Binding-site contacts:
Ligand atom O4 contacts residue GLN187 of chain 1.D at 3.8 Å.
Ligand atom O2 contacts residue ARG183 of chain 1.D at 3.2 Å (salt-bridge).
Ligand atom S1 contacts residue GLN187 of chain 1.D at 3.8 Å.
Ligand atom C1 contacts residue GLN187 of chain 1.D at 4.0 Å.
Ligand atom O1 contacts residue ARG672 of chain 1.D at 2.9 Å (salt-bridge).
Ligand atom S1 contacts residue ARG183 of chain 1.D at 3.6 Å.
Ligand atom O1 contacts residue LEU186 of chain 1.D at 4.0 Å.
Ligand atom O4 contacts residue THR463 of chain 1.D at 4.2 Å.
Ligand atom O2 contacts residue ARG672 of chain 1.D at 2.9 Å (salt-bridge).
Ligand atom O2 contacts residue LEU186 of chain 1.D at 3.5 Å.
Ligand atom O5 contacts residue ILE676 of chain 1.D at 3.0 Å.
Ligand atom S1 contacts residue SER305 of chain 1.D at 4.2 Å.
Ligand atom C2 contacts residue GLN187 of chain 1.D at 4.5 Å.
Ligand atom O3 contacts residue SER305 of chain 1.D at 3.4 Å.
Ligand atom O4 contacts residue GLY461 of chain 1.D at 3.6 Å.
Ligand atom O4 contacts residue GLU464 of chain 1.D at 2.4 Å (salt-bridge).
Ligand atom C1 contacts residue ARG183 of chain 1.D at 4.1 Å.
Ligand atom C1 contacts residue GLU464 of chain 1.D at 4.4 Å.
Ligand atom C2 contacts residue GLU464 of chain 1.D at 3.4 Å.
Ligand atom O4 contacts residue SER460 of chain 1.D at 4.0 Å.
Ligand atom O5 contacts residue TRP368 of chain 1.D at 3.4 Å.
Ligand atom O1 contacts residue GLN187 of chain 1.D at 3.0 Å (h-bond).
Ligand atom C3 contacts residue ILE676 of chain 1.D at 4.3 Å (hydrophobic).
Ligand atom C1 contacts residue SER305 of chain 1.D at 3.6 Å.
Ligand atom C3 contacts residue GLU464 of chain 1.D at 4.5 Å.
Ligand atom O4 contacts residue CYS462 of chain 1.D at 2.9 Å (h-bond).
Ligand atom C2 contacts residue CYS462 of chain 1.D at 3.8 Å (hydrophobic).
Ligand atom O3 contacts residue GLN187 of chain 1.D at 2.8 Å (h-bond).
Ligand atom O5 contacts residue CYS462 of chain 1.D at 4.0 Å.
Ligand atom C2 contacts residue VAL674 of chain 1.D at 4.5 Å (hydrophobic).
Ligand atom C3 contacts residue CYS462 of chain 1.D at 3.5 Å (hydrophobic).
Ligand atom O3 contacts residue ARG183 of chain 1.D at 3.2 Å (salt-bridge).
Ligand atom O3 contacts residue LEU186 of chain 1.D at 3.1 Å.
Ligand atom S1 contacts residue LEU186 of chain 1.D at 3.8 Å.
Ligand atom S1 contacts residue ARG672 of chain 1.D at 3.8 Å.
Ligand atom O5 contacts residue GLN362 of chain 1.D at 4.5 Å.
Ligand atom C3 contacts residue ALA306 of chain 1.D at 4.0 Å (hydrophobic).
Ligand atom O1 contacts residue GLU464 of chain 1.D at 3.3 Å.
Ligand atom C3 contacts residue GLY461 of chain 1.D at 4.2 Å.
Ligand atom C3 contacts residue TRP368 of chain 1.D at 3.9 Å (hydrophobic).

A small-molecule ligand and the protein it binds are described below.
Small molecule (SMILES): O=S(=O)(O)C[C@@H](O)CO

Sequence of chain 1.D:
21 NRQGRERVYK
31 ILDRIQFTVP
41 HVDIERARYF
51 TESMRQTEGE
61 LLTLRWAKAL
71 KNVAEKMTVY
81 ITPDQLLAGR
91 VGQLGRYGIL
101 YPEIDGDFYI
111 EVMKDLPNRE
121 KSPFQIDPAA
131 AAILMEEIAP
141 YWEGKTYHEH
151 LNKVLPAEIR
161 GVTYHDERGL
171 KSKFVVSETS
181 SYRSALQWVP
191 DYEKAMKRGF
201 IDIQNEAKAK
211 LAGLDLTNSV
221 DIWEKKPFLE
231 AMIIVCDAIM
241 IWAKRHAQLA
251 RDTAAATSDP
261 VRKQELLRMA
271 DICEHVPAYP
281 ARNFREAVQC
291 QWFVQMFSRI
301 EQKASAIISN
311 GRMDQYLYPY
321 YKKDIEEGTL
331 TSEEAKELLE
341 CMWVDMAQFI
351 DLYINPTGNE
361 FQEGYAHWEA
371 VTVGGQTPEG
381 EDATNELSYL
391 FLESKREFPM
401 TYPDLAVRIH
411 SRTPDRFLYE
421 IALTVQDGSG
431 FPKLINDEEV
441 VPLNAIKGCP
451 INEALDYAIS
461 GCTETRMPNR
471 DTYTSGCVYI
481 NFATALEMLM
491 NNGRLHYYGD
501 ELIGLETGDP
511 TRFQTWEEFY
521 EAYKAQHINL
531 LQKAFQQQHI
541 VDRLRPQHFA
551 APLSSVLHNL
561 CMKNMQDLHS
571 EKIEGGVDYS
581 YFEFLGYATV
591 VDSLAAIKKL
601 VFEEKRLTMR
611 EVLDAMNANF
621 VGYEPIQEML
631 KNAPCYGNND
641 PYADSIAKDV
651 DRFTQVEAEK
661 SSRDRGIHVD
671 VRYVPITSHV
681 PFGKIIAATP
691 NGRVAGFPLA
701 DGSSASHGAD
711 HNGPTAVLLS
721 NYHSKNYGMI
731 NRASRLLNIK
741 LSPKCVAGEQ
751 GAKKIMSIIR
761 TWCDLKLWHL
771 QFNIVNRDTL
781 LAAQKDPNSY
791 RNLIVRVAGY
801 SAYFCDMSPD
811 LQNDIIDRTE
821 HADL